Binding-site contacts:
Ligand atom C6 contacts residue ASN318 of chain 3.H at 3.2 Å.
Ligand atom C6 contacts residue SER284 of chain 3.H at 3.5 Å.
Ligand atom O6 contacts residue SER284 of chain 3.H at 2.6 Å (h-bond).
Ligand atom O6 contacts residue ASN318 of chain 3.H at 2.6 Å (h-bond).

The protein below binds the small molecule below.
Small molecule (SMILES): CC(=O)N[C@@H]1[C@@H](O)[C@H](O)[C@@H](CO)O[C@H]1O

Sequence of chain 3.H:
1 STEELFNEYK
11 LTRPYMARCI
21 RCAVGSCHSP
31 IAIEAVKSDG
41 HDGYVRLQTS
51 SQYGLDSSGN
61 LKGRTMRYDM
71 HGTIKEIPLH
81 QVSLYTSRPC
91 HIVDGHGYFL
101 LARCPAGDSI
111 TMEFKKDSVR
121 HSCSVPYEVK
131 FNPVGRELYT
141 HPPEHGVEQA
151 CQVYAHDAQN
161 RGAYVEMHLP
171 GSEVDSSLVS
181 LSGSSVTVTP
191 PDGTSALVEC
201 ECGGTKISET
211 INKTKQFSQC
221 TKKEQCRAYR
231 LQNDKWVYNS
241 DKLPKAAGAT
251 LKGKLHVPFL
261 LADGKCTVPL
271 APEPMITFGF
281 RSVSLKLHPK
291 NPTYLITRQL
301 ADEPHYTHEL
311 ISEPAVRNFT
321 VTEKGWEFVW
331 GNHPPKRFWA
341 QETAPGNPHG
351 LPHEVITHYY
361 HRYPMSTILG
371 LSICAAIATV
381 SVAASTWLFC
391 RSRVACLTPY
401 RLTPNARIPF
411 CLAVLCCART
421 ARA